Sequence of chain 1.A:
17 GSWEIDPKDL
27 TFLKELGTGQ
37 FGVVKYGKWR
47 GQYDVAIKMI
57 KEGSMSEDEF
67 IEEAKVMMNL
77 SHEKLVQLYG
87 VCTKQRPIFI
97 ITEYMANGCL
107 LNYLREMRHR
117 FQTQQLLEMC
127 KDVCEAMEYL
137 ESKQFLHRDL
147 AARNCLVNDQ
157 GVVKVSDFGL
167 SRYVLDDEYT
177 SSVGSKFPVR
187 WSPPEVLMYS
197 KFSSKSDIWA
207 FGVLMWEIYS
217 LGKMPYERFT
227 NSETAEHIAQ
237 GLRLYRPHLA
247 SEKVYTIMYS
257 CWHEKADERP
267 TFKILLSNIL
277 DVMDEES

This protein binds this small molecule.
Small molecule (SMILES): CN(c1ncnc2[nH]ccc12)[C@@H]1CCCN(C(=O)CNc2cc(Cl)cc(Cl)c2)C1

Binding-site contacts:
Ligand atom C15 contacts residue ASP163 of chain 1.A at 3.8 Å.
Ligand atom C19 contacts residue LYS54 of chain 1.A at 3.7 Å.
Ligand atom C18 contacts residue PHE37 of chain 1.A at 3.8 Å (hydrophobic).
Ligand atom C20 contacts residue ASP163 of chain 1.A at 3.8 Å.
Ligand atom N6 contacts residue LYS54 of chain 1.A at 3.3 Å (salt-bridge).
Ligand atom C20 contacts residue LEU166 of chain 1.A at 3.7 Å (hydrophobic).
Ligand atom N3 contacts residue ALA52 of chain 1.A at 3.3 Å.
Ligand atom C7 contacts residue LEU32 of chain 1.A at 3.8 Å (hydrophobic).
Ligand atom C6 contacts residue LYS54 of chain 1.A at 3.7 Å.
Ligand atom C16 contacts residue VAL40 of chain 1.A at 3.8 Å (hydrophobic).
Ligand atom C5 contacts residue LEU152 of chain 1.A at 3.6 Å (hydrophobic).
Ligand atom CL1 contacts residue PEG1 of chain 1.F at 3.7 Å.
Ligand atom N3 contacts residue THR98 of chain 1.A at 3.7 Å.
Ligand atom CL1 contacts residue LEU166 of chain 1.A at 3.8 Å.
Ligand atom N2 contacts residue MET101 of chain 1.A at 2.9 Å (h-bond).
Ligand atom C6 contacts residue LEU152 of chain 1.A at 3.5 Å (hydrophobic).
Ligand atom CL1 contacts residue ILE56 of chain 1.A at 3.7 Å.
Ligand atom C9 contacts residue LEU152 of chain 1.A at 3.8 Å (hydrophobic).
Ligand atom C1 contacts residue MET101 of chain 1.A at 3.0 Å (hydrophobic).
Ligand atom C4 contacts residue ALA52 of chain 1.A at 3.8 Å (hydrophobic).
Ligand atom C14 contacts residue ASP163 of chain 1.A at 3.7 Å.
Ligand atom C6 contacts residue THR98 of chain 1.A at 3.5 Å.
Ligand atom N2 contacts residue TYR100 of chain 1.A at 3.6 Å.
Ligand atom CL1 contacts residue ILE96 of chain 1.A at 3.7 Å.
Ligand atom C15 contacts residue LYS54 of chain 1.A at 3.5 Å.
Ligand atom C6 contacts residue ALA52 of chain 1.A at 3.7 Å (hydrophobic).
Ligand atom N3 contacts residue LEU152 of chain 1.A at 3.7 Å.
Ligand atom CL2 contacts residue VAL39 of chain 1.A at 3.6 Å.
Ligand atom N6 contacts residue ASP163 of chain 1.A at 2.9 Å (salt-bridge).
Ligand atom O1 contacts residue LYS54 of chain 1.A at 2.8 Å (salt-bridge).
Ligand atom CL2 contacts residue VAL40 of chain 1.A at 3.5 Å.
Ligand atom O1 contacts residue VAL40 of chain 1.A at 3.6 Å.
Ligand atom N3 contacts residue GLU99 of chain 1.A at 2.9 Å (salt-bridge).
Ligand atom N1 contacts residue MET101 of chain 1.A at 3.7 Å.
Ligand atom CL2 contacts residue GLY38 of chain 1.A at 3.4 Å.
Ligand atom C20 contacts residue LYS54 of chain 1.A at 3.7 Å.
Ligand atom CL1 contacts residue MET61 of chain 1.A at 3.7 Å.
Ligand atom C13 contacts residue LYS54 of chain 1.A at 3.8 Å.
Ligand atom C18 contacts residue ILE56 of chain 1.A at 3.5 Å (hydrophobic).
Ligand atom C6 contacts residue GLU99 of chain 1.A at 3.8 Å.